Binding-site contacts:
Ligand atom C6 contacts residue TYR33 of chain 1.A at 3.7 Å (hydrophobic).
Ligand atom N2 contacts residue ASN66 of chain 1.A at 2.9 Å (h-bond).
Ligand atom C5 contacts residue ASN66 of chain 1.A at 3.7 Å.
Ligand atom C1 contacts residue TYR33 of chain 1.A at 3.8 Å (hydrophobic).
Ligand atom O5 contacts residue ASN66 of chain 1.A at 2.4 Å (h-bond).
Ligand atom C7 contacts residue ASN66 of chain 1.A at 3.7 Å.
Ligand atom C4 contacts residue ASN66 of chain 1.A at 4.2 Å.
Ligand atom C3 contacts residue ASN66 of chain 1.A at 3.8 Å.
Ligand atom C2 contacts residue ASN66 of chain 1.A at 2.5 Å.
Ligand atom O5 contacts residue TYR33 of chain 1.A at 3.2 Å.
Ligand atom C1 contacts residue ASN66 of chain 1.A at 1.4 Å.
Ligand atom C5 contacts residue TYR33 of chain 1.A at 3.7 Å (hydrophobic).
Ligand atom O7 contacts residue ASN66 of chain 1.A at 4.0 Å.

Sequence of chain 1.A:
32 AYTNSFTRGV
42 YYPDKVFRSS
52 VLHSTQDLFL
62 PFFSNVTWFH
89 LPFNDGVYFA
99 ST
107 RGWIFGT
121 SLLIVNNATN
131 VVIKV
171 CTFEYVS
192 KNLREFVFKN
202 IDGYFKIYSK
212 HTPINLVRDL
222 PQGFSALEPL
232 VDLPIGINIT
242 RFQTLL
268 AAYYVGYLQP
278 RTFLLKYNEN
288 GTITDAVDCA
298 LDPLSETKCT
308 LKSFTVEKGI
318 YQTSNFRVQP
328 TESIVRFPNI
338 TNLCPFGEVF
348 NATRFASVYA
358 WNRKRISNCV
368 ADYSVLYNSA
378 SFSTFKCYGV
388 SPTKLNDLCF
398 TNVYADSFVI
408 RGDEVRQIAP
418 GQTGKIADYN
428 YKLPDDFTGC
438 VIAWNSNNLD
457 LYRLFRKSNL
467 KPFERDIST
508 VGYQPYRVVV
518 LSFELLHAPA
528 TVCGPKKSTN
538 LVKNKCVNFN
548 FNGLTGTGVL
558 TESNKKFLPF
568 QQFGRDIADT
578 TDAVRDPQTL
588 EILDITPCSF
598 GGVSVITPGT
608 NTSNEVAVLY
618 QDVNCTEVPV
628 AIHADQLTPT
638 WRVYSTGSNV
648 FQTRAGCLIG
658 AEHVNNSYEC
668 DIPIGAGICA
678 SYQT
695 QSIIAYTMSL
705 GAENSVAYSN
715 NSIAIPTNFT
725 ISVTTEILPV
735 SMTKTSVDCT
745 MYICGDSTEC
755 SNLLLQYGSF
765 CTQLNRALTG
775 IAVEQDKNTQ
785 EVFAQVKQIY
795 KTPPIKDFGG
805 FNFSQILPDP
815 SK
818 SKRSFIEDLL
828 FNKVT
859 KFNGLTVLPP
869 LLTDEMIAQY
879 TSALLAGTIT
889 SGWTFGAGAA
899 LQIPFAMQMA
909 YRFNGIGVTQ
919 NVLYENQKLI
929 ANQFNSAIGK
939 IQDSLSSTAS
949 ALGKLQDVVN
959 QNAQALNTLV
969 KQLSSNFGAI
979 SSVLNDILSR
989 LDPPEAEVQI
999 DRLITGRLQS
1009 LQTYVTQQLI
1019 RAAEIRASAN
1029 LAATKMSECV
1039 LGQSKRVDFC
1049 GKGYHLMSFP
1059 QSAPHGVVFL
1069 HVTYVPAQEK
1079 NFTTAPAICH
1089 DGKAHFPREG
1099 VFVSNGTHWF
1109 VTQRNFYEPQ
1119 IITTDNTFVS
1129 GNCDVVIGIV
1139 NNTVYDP

This small molecule binds to this protein.
Small molecule (SMILES): CC(=O)N[C@@H]1[C@@H](O)[C@H](O)[C@@H](CO)O[C@H]1O